This protein binds this small molecule.
Small molecule (SMILES): CSCC[C@H](NC(=O)[C@@H]1CCCN1C(=O)[C@H](CC(C)C)NC(=O)[C@H](CC(C)C)NC(=O)[C@H](CCCCN)NC(=O)[C@H](C)NC(=O)[C@H](CCCCN)NC(=O)[C@@H](N)CCCN=C(N)N)C(=O)N[C@@H](CCC(=O)O)C(=O)N[C@@H](CCC(=O)O)C(=O)N[C@@H](C)C(=O)N[C@@H](CC(C)C)C(=O)N[C@@H](CC(C)C)C(=O)N1CCC[C@H]1C=O

Binding-site contacts:
Ligand atom CB contacts residue ILE130 of chain 1.C at 3.6 Å (hydrophobic).
Ligand atom O contacts residue ILE130 of chain 1.C at 3.7 Å.
Ligand atom CA contacts residue GLY105 of chain 1.C at 3.6 Å.
Ligand atom N contacts residue VAL125 of chain 1.C at 3.5 Å (h-bond).
Ligand atom CD2 contacts residue LEU161 of chain 1.C at 3.6 Å (hydrophobic).
Ligand atom CB contacts residue ILE104 of chain 1.C at 3.6 Å (hydrophobic).
Ligand atom CD2 contacts residue PHE126 of chain 1.C at 3.4 Å (hydrophobic).
Ligand atom C contacts residue ILE130 of chain 1.C at 3.9 Å (hydrophobic).
Ligand atom SD contacts residue ARG165 of chain 1.C at 3.5 Å.
Ligand atom O contacts residue LEU161 of chain 1.C at 3.4 Å (h-bond).
Ligand atom O contacts residue PHE126 of chain 1.C at 3.4 Å.
Ligand atom C contacts residue LEU161 of chain 1.C at 3.9 Å (hydrophobic).
Ligand atom CA contacts residue VAL125 of chain 1.C at 3.4 Å (hydrophobic).
Ligand atom C contacts residue GLY105 of chain 1.C at 3.8 Å.
Ligand atom O contacts residue TYR162 of chain 1.C at 3.6 Å.
Ligand atom OE1 contacts residue ARG165 of chain 1.C at 2.9 Å (salt-bridge).
Ligand atom CA contacts residue GLY105 of chain 1.C at 3.9 Å.
Ligand atom O contacts residue GLN203 of chain 1.C at 3.5 Å (h-bond).
Ligand atom CD1 contacts residue GLN203 of chain 1.C at 3.5 Å.
Ligand atom CA contacts residue PHE126 of chain 1.C at 3.9 Å (hydrophobic).
Ligand atom CD1 contacts residue GLY124 of chain 1.C at 3.9 Å.
Ligand atom CE contacts residue ARG165 of chain 1.C at 3.8 Å.
Ligand atom CA contacts residue ILE130 of chain 1.C at 3.5 Å (hydrophobic).
Ligand atom O contacts residue VAL127 of chain 1.C at 2.5 Å (h-bond).
Ligand atom CB contacts residue VAL125 of chain 1.C at 3.3 Å (hydrophobic).
Ligand atom CB contacts residue GLY105 of chain 1.C at 3.2 Å.
Ligand atom CG contacts residue TYR162 of chain 1.C at 3.9 Å (hydrophobic).
Ligand atom O contacts residue SER163 of chain 1.C at 3.1 Å (h-bond).
Ligand atom O contacts residue GLY105 of chain 1.C at 3.7 Å.
Ligand atom N contacts residue SER163 of chain 1.C at 3.9 Å.
Ligand atom CD contacts residue ARG165 of chain 1.C at 3.8 Å.
Ligand atom N contacts residue LEU161 of chain 1.C at 3.2 Å (h-bond).
Ligand atom CB contacts residue TYR162 of chain 1.C at 3.5 Å (hydrophobic).
Ligand atom CA contacts residue SER163 of chain 1.C at 3.7 Å.
Ligand atom CD contacts residue GLN203 of chain 1.C at 3.5 Å.
Ligand atom C contacts residue VAL127 of chain 1.C at 3.7 Å (hydrophobic).
Ligand atom CD1 contacts residue TYR162 of chain 1.C at 3.5 Å (hydrophobic).
Ligand atom O contacts residue VAL127 of chain 1.C at 3.5 Å.
Ligand atom CA contacts residue LEU161 of chain 1.C at 3.5 Å (hydrophobic).
Ligand atom N contacts residue GLY105 of chain 1.C at 2.8 Å (h-bond).

Sequence of chain 1.C:
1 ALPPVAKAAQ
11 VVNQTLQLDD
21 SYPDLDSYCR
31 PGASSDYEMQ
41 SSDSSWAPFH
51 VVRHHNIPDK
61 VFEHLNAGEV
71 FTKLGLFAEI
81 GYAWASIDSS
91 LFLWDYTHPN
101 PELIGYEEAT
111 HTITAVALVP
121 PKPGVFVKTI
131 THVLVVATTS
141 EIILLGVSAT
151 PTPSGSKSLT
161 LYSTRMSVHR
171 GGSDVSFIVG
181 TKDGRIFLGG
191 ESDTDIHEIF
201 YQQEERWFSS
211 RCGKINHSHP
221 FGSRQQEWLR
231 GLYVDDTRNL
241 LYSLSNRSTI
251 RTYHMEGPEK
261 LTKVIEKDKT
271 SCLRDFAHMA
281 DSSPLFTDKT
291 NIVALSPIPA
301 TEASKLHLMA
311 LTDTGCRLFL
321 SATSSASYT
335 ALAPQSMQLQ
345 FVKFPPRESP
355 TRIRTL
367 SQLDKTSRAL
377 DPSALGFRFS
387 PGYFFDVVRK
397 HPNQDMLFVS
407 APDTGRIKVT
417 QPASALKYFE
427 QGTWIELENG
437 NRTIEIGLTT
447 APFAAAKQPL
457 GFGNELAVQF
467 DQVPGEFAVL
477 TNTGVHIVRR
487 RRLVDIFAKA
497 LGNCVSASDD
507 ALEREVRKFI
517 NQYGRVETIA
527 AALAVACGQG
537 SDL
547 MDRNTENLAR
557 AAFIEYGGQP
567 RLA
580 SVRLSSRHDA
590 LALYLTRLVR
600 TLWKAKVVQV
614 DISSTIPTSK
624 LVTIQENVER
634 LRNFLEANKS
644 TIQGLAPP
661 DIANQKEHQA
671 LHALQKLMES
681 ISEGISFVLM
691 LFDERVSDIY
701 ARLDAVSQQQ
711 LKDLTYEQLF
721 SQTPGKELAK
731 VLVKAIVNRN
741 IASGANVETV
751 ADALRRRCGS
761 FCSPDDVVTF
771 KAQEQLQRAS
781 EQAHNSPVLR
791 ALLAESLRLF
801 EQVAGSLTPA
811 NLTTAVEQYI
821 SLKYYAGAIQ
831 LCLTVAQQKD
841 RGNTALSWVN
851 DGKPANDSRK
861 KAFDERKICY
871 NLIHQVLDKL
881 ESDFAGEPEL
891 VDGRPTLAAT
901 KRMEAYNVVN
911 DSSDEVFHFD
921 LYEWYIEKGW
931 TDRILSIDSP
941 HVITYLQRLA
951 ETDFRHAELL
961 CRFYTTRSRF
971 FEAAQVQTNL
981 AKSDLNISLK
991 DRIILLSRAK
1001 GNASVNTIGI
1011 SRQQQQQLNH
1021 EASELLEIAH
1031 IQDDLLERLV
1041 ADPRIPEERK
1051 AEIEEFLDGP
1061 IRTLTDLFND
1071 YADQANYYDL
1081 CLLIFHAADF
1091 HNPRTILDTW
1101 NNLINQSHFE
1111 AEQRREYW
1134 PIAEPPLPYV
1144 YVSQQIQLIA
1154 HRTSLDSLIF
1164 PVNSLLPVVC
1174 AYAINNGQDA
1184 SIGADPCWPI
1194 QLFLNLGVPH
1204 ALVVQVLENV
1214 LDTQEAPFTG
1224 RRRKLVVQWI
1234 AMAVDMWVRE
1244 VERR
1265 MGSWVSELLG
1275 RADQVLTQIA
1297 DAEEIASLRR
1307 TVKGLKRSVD